Binding-site contacts:
Ligand atom C5 contacts residue PHE103 of chain 1.G at 4.3 Å (hydrophobic).
Ligand atom O7 contacts residue ASN31 of chain 1.E at 2.9 Å (h-bond).
Ligand atom C4 contacts residue ASN31 of chain 1.E at 4.3 Å.
Ligand atom C8 contacts residue ASN31 of chain 1.E at 4.3 Å.
Ligand atom C3 contacts residue ASN31 of chain 1.E at 3.9 Å.
Ligand atom C6 contacts residue VAL102 of chain 1.G at 4.4 Å (hydrophobic).
Ligand atom O5 contacts residue ASN31 of chain 1.E at 2.4 Å (h-bond).
Ligand atom O5 contacts residue PHE103 of chain 1.G at 3.4 Å.
Ligand atom O6 contacts residue PHE103 of chain 1.G at 4.1 Å.
Ligand atom C1 contacts residue ASN31 of chain 1.E at 1.5 Å.
Ligand atom C1 contacts residue PHE103 of chain 1.G at 4.3 Å (hydrophobic).
Ligand atom C1 contacts residue GLY104 of chain 1.G at 4.0 Å.
Ligand atom N2 contacts residue ASN31 of chain 1.E at 3.0 Å (h-bond).
Ligand atom C6 contacts residue THR101 of chain 1.G at 4.5 Å.
Ligand atom C5 contacts residue GLY104 of chain 1.G at 3.8 Å.
Ligand atom C6 contacts residue ASN31 of chain 1.E at 4.1 Å.
Ligand atom O5 contacts residue GLY104 of chain 1.G at 3.0 Å (h-bond).
Ligand atom C7 contacts residue ASN31 of chain 1.E at 3.1 Å.
Ligand atom O6 contacts residue THR101 of chain 1.G at 3.6 Å.
Ligand atom C6 contacts residue PHE103 of chain 1.G at 3.5 Å (hydrophobic).
Ligand atom C6 contacts residue GLY104 of chain 1.G at 3.5 Å.
Ligand atom C5 contacts residue ASN31 of chain 1.E at 3.5 Å.
Ligand atom O6 contacts residue VAL102 of chain 1.G at 4.5 Å.
Ligand atom C8 contacts residue THR17 of chain 1.E at 4.0 Å.
Ligand atom O7 contacts residue THR30 of chain 1.E at 3.6 Å.
Ligand atom C7 contacts residue THR30 of chain 1.E at 4.3 Å.
Ligand atom C2 contacts residue ASN31 of chain 1.E at 2.6 Å.
Ligand atom O6 contacts residue GLY104 of chain 1.G at 4.0 Å.

Sequence of chain 1.G:
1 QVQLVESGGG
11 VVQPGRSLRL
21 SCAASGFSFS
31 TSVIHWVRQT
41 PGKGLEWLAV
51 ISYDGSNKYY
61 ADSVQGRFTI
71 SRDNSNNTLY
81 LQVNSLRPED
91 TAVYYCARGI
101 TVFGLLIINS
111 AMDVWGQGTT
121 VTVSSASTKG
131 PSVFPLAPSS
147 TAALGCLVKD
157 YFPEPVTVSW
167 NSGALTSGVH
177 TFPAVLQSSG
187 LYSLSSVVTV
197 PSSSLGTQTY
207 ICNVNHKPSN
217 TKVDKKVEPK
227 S

Sequence of chain 1.E:
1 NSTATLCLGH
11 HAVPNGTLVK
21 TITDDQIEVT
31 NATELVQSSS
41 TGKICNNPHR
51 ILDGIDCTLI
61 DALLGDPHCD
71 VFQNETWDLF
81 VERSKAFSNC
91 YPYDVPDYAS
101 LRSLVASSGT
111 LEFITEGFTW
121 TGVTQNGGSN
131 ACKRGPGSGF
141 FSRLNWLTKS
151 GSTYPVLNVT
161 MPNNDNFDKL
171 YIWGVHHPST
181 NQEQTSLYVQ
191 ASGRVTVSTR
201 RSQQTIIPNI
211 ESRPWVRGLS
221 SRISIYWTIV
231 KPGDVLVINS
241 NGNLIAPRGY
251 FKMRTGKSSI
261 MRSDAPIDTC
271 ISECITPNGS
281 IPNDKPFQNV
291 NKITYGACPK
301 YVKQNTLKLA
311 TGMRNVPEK

A small-molecule ligand and the protein it binds are described below.
Small molecule (SMILES): CC(=O)N[C@@H]1[C@@H](O)[C@H](O)[C@@H](CO)O[C@H]1O